The protein below binds the small molecule below.
Small molecule (SMILES): COc1cccc(C=O)c1OP(=O)(O)O

Binding-site contacts:
Ligand atom O19 contacts residue GLU37 of chain 1.A at 4.0 Å.
Ligand atom C2 contacts residue HIS60 of chain 1.A at 3.2 Å.
Ligand atom C5 contacts residue ARG34 of chain 1.A at 3.9 Å.
Ligand atom C10 contacts residue TYR61 of chain 1.A at 4.0 Å (hydrophobic).
Ligand atom C10 contacts residue CYS44 of chain 1.A at 1.9 Å (hydrophobic).
Ligand atom C1 contacts residue HIS60 of chain 1.A at 3.5 Å.
Ligand atom C4 contacts residue ARG14 of chain 1.A at 4.1 Å.
Ligand atom O19 contacts residue SER36 of chain 1.A at 3.1 Å (h-bond).
Ligand atom O18 contacts residue SER36 of chain 1.A at 3.8 Å.
Ligand atom C5 contacts residue CYS44 of chain 1.A at 3.1 Å (hydrophobic).
Ligand atom O18 contacts residue ARG34 of chain 1.A at 2.7 Å (salt-bridge).
Ligand atom C5 contacts residue HIS60 of chain 1.A at 3.7 Å.
Ligand atom C1 contacts residue TYR61 of chain 1.A at 3.8 Å (hydrophobic).
Ligand atom C10 contacts residue TYR43 of chain 1.A at 4.2 Å (hydrophobic).
Ligand atom C13 contacts residue HIS60 of chain 1.A at 3.9 Å.
Ligand atom C10 contacts residue LYS62 of chain 1.A at 3.7 Å.
Ligand atom O21 contacts residue TYR43 of chain 1.A at 3.8 Å.
Ligand atom P17 contacts residue SER36 of chain 1.A at 4.2 Å.
Ligand atom O12 contacts residue ARG14 of chain 1.A at 3.0 Å.
Ligand atom C4 contacts residue HIS60 of chain 1.A at 3.6 Å.
Ligand atom O21 contacts residue CYS44 of chain 1.A at 2.5 Å (h-bond).
Ligand atom C1 contacts residue CYS44 of chain 1.A at 3.6 Å (hydrophobic).
Ligand atom O11 contacts residue ARG34 of chain 1.A at 2.9 Å (salt-bridge).
Ligand atom O19 contacts residue CYS44 of chain 1.A at 4.0 Å.
Ligand atom O11 contacts residue CYS44 of chain 1.A at 3.1 Å (h-bond).
Ligand atom O19 contacts residue LYS62 of chain 1.A at 4.2 Å.
Ligand atom P17 contacts residue CYS44 of chain 1.A at 4.1 Å.
Ligand atom O11 contacts residue ARG14 of chain 1.A at 3.9 Å.
Ligand atom C13 contacts residue ARG14 of chain 1.A at 3.2 Å.
Ligand atom C6 contacts residue CYS44 of chain 1.A at 2.5 Å (hydrophobic).
Ligand atom P17 contacts residue ARG34 of chain 1.A at 3.8 Å.
Ligand atom O12 contacts residue HIS60 of chain 1.A at 4.2 Å.
Ligand atom O20 contacts residue ARG14 of chain 1.A at 4.3 Å.
Ligand atom O21 contacts residue LYS62 of chain 1.A at 3.2 Å.
Ligand atom C3 contacts residue HIS60 of chain 1.A at 3.6 Å.
Ligand atom C6 contacts residue HIS60 of chain 1.A at 3.8 Å.
Ligand atom O21 contacts residue SER36 of chain 1.A at 3.9 Å.
Ligand atom C1 contacts residue LYS62 of chain 1.A at 3.6 Å.
Ligand atom P17 contacts residue GLU37 of chain 1.A at 4.0 Å.
Ligand atom O18 contacts residue GLU37 of chain 1.A at 2.9 Å (salt-bridge).

Sequence of chain 1.A:
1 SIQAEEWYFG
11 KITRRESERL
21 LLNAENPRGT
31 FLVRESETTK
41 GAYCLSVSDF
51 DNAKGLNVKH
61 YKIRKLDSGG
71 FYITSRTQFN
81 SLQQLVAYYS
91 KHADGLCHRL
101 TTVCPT